Binding-site contacts:
Ligand atom O6 contacts residue NAG2 of chain 3.R at 3.1 Å (h-bond).
Ligand atom O7 contacts residue ASN356 of chain 3.D at 2.8 Å (h-bond).
Ligand atom O4 contacts residue NAG2 of chain 3.R at 3.6 Å.
Ligand atom O6 contacts residue NAG1 of chain 3.S at 3.6 Å.
Ligand atom C5 contacts residue NAG2 of chain 3.R at 3.8 Å.
Ligand atom C4 contacts residue NAG2 of chain 3.R at 4.4 Å.
Ligand atom O5 contacts residue ASN356 of chain 3.D at 2.4 Å (h-bond).
Ligand atom O5 contacts residue NAG1 of chain 3.S at 4.2 Å.
Ligand atom C1 contacts residue ASN356 of chain 3.D at 1.4 Å.
Ligand atom C4 contacts residue NAG1 of chain 3.R at 4.3 Å.
Ligand atom N2 contacts residue NAG2 of chain 3.R at 3.8 Å.
Ligand atom C8 contacts residue THR365 of chain 3.D at 4.4 Å.
Ligand atom C3 contacts residue NAG2 of chain 3.R at 4.4 Å.
Ligand atom O6 contacts residue NAG1 of chain 3.R at 4.2 Å.
Ligand atom N2 contacts residue ASN356 of chain 3.D at 2.9 Å (h-bond).
Ligand atom C7 contacts residue SER381 of chain 3.D at 3.9 Å.
Ligand atom O7 contacts residue ASN379 of chain 3.D at 3.9 Å.
Ligand atom C5 contacts residue ASN356 of chain 3.D at 3.7 Å.
Ligand atom O7 contacts residue SER381 of chain 3.D at 2.8 Å (h-bond).
Ligand atom O3 contacts residue NAG1 of chain 3.R at 4.3 Å.
Ligand atom C3 contacts residue ASN356 of chain 3.D at 3.8 Å.
Ligand atom C8 contacts residue SER357 of chain 3.D at 3.4 Å.
Ligand atom O5 contacts residue SER381 of chain 3.D at 4.1 Å.
Ligand atom C2 contacts residue NAG1 of chain 3.R at 4.0 Å.
Ligand atom C2 contacts residue SER381 of chain 3.D at 4.1 Å.
Ligand atom C7 contacts residue NAG1 of chain 3.R at 3.2 Å.
Ligand atom N2 contacts residue SER357 of chain 3.D at 4.0 Å.
Ligand atom C1 contacts residue NAG1 of chain 3.R at 4.3 Å.
Ligand atom N2 contacts residue NAG1 of chain 3.R at 3.8 Å.
Ligand atom C6 contacts residue NAG2 of chain 3.R at 3.5 Å.
Ligand atom C1 contacts residue SER381 of chain 3.D at 3.8 Å.
Ligand atom C2 contacts residue ASN356 of chain 3.D at 2.5 Å.
Ligand atom O7 contacts residue NAG1 of chain 3.R at 2.8 Å (h-bond).
Ligand atom C8 contacts residue NAG1 of chain 3.R at 4.0 Å.
Ligand atom C7 contacts residue SER357 of chain 3.D at 3.8 Å.
Ligand atom C8 contacts residue ASN356 of chain 3.D at 4.2 Å.
Ligand atom C7 contacts residue ASN356 of chain 3.D at 3.0 Å.
Ligand atom C4 contacts residue ASN356 of chain 3.D at 4.2 Å.
Ligand atom C8 contacts residue NAG2 of chain 3.R at 4.3 Å.
Ligand atom C6 contacts residue NAG1 of chain 3.S at 4.0 Å.

Sequence of chain 3.D:
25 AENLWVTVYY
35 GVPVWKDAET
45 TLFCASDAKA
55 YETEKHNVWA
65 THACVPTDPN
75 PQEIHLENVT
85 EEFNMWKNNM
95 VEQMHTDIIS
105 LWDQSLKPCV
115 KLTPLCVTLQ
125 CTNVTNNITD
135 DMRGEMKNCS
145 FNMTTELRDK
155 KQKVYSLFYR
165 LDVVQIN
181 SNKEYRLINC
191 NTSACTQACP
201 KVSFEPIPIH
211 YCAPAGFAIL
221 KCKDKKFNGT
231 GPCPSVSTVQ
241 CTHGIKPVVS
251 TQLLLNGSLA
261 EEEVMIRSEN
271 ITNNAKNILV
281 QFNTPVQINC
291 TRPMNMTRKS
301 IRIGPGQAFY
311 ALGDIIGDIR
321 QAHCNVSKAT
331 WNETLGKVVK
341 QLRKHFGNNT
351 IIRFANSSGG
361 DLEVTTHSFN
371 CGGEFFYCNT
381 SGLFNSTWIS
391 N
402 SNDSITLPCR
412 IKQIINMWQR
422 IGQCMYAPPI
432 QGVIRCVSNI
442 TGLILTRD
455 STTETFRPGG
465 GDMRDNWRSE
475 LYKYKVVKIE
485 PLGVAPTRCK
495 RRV

The protein below binds the small molecule below.
Small molecule (SMILES): CC(=O)N[C@H]1[C@H](O[C@H]2[C@H](O)[C@@H](NC(C)=O)CO[C@@H]2CO)O[C@H](CO)[C@@H](O)[C@@H]1O